This protein binds this small molecule.
Small molecule (SMILES): CC(=O)N[C@@H]1[C@@H](O)[C@H](O)[C@@H](CO)O[C@H]1O

Binding-site contacts:
Ligand atom C3 contacts residue THR156 of chain 54.A at 4.5 Å.
Ligand atom O5 contacts residue ASN154 of chain 54.A at 2.3 Å (h-bond).
Ligand atom O6 contacts residue MET151 of chain 54.A at 4.0 Å.
Ligand atom C6 contacts residue MET151 of chain 54.A at 4.0 Å (hydrophobic).
Ligand atom C1 contacts residue ASN154 of chain 54.A at 1.4 Å.
Ligand atom C4 contacts residue ASN154 of chain 54.A at 4.3 Å.
Ligand atom O5 contacts residue MET151 of chain 54.A at 3.9 Å.
Ligand atom N2 contacts residue THR156 of chain 54.A at 4.3 Å.
Ligand atom C5 contacts residue THR156 of chain 54.A at 4.1 Å.
Ligand atom C2 contacts residue THR156 of chain 54.A at 4.2 Å.
Ligand atom C5 contacts residue ASN154 of chain 54.A at 3.7 Å.
Ligand atom C8 contacts residue ASN154 of chain 54.A at 2.8 Å.
Ligand atom C1 contacts residue THR156 of chain 54.A at 3.2 Å.
Ligand atom C2 contacts residue ASN154 of chain 54.A at 2.5 Å.
Ligand atom N2 contacts residue ASN154 of chain 54.A at 2.9 Å (h-bond).
Ligand atom C3 contacts residue ASN154 of chain 54.A at 3.8 Å.
Ligand atom O5 contacts residue THR156 of chain 54.A at 3.9 Å.
Ligand atom C7 contacts residue ASN154 of chain 54.A at 3.3 Å.
Ligand atom O7 contacts residue ASN154 of chain 54.A at 4.3 Å.

Sequence of chain 54.A:
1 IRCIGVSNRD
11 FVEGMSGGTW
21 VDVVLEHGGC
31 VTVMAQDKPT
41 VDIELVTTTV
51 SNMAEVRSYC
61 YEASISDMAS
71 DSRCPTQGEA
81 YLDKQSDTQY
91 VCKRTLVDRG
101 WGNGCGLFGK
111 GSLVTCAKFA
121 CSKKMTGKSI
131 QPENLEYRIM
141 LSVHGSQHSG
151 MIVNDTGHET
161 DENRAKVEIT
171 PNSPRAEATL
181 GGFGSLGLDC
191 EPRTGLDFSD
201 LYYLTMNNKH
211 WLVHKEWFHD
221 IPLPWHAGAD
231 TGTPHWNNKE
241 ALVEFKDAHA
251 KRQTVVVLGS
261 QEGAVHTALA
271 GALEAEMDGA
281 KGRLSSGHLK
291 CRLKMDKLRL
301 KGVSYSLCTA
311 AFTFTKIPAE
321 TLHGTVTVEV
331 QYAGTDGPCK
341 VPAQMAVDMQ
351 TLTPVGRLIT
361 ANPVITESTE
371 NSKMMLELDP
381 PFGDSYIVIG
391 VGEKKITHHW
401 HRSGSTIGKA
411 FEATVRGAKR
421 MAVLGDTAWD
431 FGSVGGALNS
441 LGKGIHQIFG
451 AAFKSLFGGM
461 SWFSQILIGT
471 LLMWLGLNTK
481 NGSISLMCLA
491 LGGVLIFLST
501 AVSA